Binding-site contacts:
Ligand atom O3' contacts residue PHE316 of chain 1.A at 4.1 Å.
Ligand atom OP1 contacts residue SER317 of chain 1.A at 2.7 Å (h-bond).
Ligand atom OP2 contacts residue SER317 of chain 1.A at 3.6 Å.
Ligand atom N1 contacts residue GLN54 of chain 1.A at 3.8 Å.
Ligand atom O4' contacts residue LEU53 of chain 1.A at 3.9 Å.
Ligand atom C7 contacts residue GLN48 of chain 1.A at 3.9 Å.
Ligand atom N4 contacts residue GLN48 of chain 1.A at 3.5 Å (h-bond).
Ligand atom C2' contacts residue MET65 of chain 1.A at 4.1 Å (hydrophobic).
Ligand atom O3' contacts residue THR61 of chain 1.A at 2.7 Å (h-bond).
Ligand atom C3' contacts residue GLN54 of chain 1.A at 4.1 Å.
Ligand atom P contacts residue SER317 of chain 1.A at 3.6 Å.
Ligand atom C3' contacts residue GLN315 of chain 1.A at 3.4 Å.
Ligand atom O2 contacts residue LEU53 of chain 1.A at 3.3 Å.
Ligand atom N1 contacts residue LEU53 of chain 1.A at 4.0 Å.
Ligand atom O3' contacts residue GLN54 of chain 1.A at 3.6 Å.
Ligand atom C1' contacts residue LEU53 of chain 1.A at 4.1 Å (hydrophobic).
Ligand atom O4' contacts residue THR61 of chain 1.A at 4.1 Å.
Ligand atom C4' contacts residue ARG320 of chain 1.A at 3.8 Å.
Ligand atom O4' contacts residue ARG320 of chain 1.A at 3.9 Å.
Ligand atom C2 contacts residue LEU53 of chain 1.A at 3.5 Å (hydrophobic).
Ligand atom C5' contacts residue PHE316 of chain 1.A at 3.6 Å (hydrophobic).
Ligand atom C3' contacts residue LYS314 of chain 1.A at 3.5 Å.
Ligand atom C4' contacts residue THR61 of chain 1.A at 3.8 Å.
Ligand atom C2' contacts residue GLN315 of chain 1.A at 3.8 Å.
Ligand atom O2 contacts residue MET65 of chain 1.A at 3.3 Å.
Ligand atom C3' contacts residue THR61 of chain 1.A at 3.8 Å.
Ligand atom C1' contacts residue GLN54 of chain 1.A at 3.2 Å.
Ligand atom OP1 contacts residue PHE316 of chain 1.A at 3.5 Å.
Ligand atom N4 contacts residue ARG47 of chain 1.A at 3.5 Å (salt-bridge).
Ligand atom C1' contacts residue MET65 of chain 1.A at 4.0 Å (hydrophobic).
Ligand atom C2 contacts residue GLN54 of chain 1.A at 3.8 Å.
Ligand atom O3' contacts residue ASN55 of chain 1.A at 4.0 Å.
Ligand atom C5 contacts residue GLN48 of chain 1.A at 3.8 Å.
Ligand atom C2' contacts residue GLN54 of chain 1.A at 3.3 Å.
Ligand atom C5' contacts residue ARG320 of chain 1.A at 3.9 Å.
Ligand atom O5' contacts residue GLN315 of chain 1.A at 3.8 Å.
Ligand atom O5' contacts residue PHE316 of chain 1.A at 3.9 Å.
Ligand atom N3 contacts residue LEU53 of chain 1.A at 4.0 Å.
Ligand atom O2 contacts residue GLN54 of chain 1.A at 3.1 Å (h-bond).
Ligand atom O3' contacts residue LYS314 of chain 1.A at 2.9 Å (salt-bridge).

A small-molecule ligand and the protein it binds are described below.
Small molecule (SMILES): Cc1cn([C@H]2C[C@H](O[P](=O)(O)OC[C@H]3O[C@@H](n4ccc(N)nc4=O)C[C@@H]3O[P](=O)(O)OC[C@H]3O[C@@H](n4ccc(N)nc4=O)C[C@@H]3O)[C@@H](CO[P](=O)(O)O[C@H]3C[C@H](n4cnc5c(=O)nc(N)[nH]c54)O[C@@H]3CO[P](=O)(O)O[C@H]3C[C@H](n4ccc(N)nc4=O)O[C@@H]3CO[P](=O)(O)O[C@H]3C[C@H](n4ccc(N)nc4=O)O[C@@H]3CO[P](=O)(O)O[C@H]3C[C@H](n4ccc(N)nc4=O)O[C@@H]3CO[P](=O)(O)O[C@H]3C[C@H](n4cnc5c(=O)nc(N)[nH]c54)O[C@@H]3C)O2)c(=O)[nH]c1=O

Sequence of chain 1.A:
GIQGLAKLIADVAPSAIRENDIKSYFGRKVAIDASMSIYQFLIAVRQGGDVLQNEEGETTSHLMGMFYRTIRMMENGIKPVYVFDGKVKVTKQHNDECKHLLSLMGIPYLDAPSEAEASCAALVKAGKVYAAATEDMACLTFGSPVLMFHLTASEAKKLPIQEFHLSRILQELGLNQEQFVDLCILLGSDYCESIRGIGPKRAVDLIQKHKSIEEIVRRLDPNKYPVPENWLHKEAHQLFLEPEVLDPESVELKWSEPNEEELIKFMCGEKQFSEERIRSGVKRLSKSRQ